Sequence of chain 1.A:
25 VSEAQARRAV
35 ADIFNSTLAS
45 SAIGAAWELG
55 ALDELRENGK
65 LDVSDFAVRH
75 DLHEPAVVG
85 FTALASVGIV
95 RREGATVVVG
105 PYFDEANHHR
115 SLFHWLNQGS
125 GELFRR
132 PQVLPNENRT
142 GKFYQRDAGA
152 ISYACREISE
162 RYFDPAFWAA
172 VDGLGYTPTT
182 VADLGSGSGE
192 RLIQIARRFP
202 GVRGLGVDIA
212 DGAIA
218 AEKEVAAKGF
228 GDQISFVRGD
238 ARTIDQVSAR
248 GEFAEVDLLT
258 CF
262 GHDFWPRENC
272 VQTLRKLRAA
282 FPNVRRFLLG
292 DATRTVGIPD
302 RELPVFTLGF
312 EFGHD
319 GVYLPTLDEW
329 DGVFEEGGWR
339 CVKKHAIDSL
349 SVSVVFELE

Binding-site contacts:
Ligand atom CA contacts residue PHE332 of chain 1.A at 4.5 Å (hydrophobic).
Ligand atom OA contacts residue PHE332 of chain 1.A at 3.3 Å.
Ligand atom CD2 contacts residue VAL340 of chain 1.A at 4.0 Å (hydrophobic).
Ligand atom O contacts residue LYS342 of chain 1.A at 3.2 Å.
Ligand atom CD1 contacts residue CYS339 of chain 1.A at 3.6 Å (hydrophobic).
Ligand atom CD2 contacts residue LYS342 of chain 1.A at 3.9 Å.
Ligand atom CG contacts residue CYS339 of chain 1.A at 2.6 Å (hydrophobic).
Ligand atom C contacts residue LYS342 of chain 1.A at 3.9 Å.
Ligand atom CE2 contacts residue LYS341 of chain 1.A at 4.2 Å.
Ligand atom CG contacts residue LYS342 of chain 1.A at 4.5 Å.
Ligand atom CB contacts residue PHE354 of chain 1.A at 4.2 Å (hydrophobic).
Ligand atom CE2 contacts residue VAL340 of chain 1.A at 3.9 Å (hydrophobic).
Ligand atom CA contacts residue CYS339 of chain 1.A at 2.9 Å (hydrophobic).
Ligand atom OA contacts residue ASP329 of chain 1.A at 3.3 Å (salt-bridge).
Ligand atom CE2 contacts residue CYS339 of chain 1.A at 4.1 Å (hydrophobic).
Ligand atom CA contacts residue ASP329 of chain 1.A at 3.2 Å.
Ligand atom CA contacts residue LYS342 of chain 1.A at 3.7 Å.
Ligand atom CA contacts residue PHE354 of chain 1.A at 3.9 Å (hydrophobic).
Ligand atom CZ contacts residue CYS339 of chain 1.A at 4.1 Å (hydrophobic).
Ligand atom CD2 contacts residue LYS341 of chain 1.A at 3.7 Å.
Ligand atom O contacts residue ASP329 of chain 1.A at 3.2 Å (salt-bridge).
Ligand atom CE1 contacts residue CYS339 of chain 1.A at 3.9 Å (hydrophobic).
Ligand atom CD2 contacts residue CYS339 of chain 1.A at 3.2 Å (hydrophobic).
Ligand atom C contacts residue CYS339 of chain 1.A at 4.2 Å (hydrophobic).
Ligand atom OA contacts residue CYS339 of chain 1.A at 3.3 Å (h-bond).
Ligand atom CB contacts residue LYS342 of chain 1.A at 4.2 Å.
Ligand atom OXT contacts residue ASP329 of chain 1.A at 3.3 Å (salt-bridge).
Ligand atom C contacts residue ASP329 of chain 1.A at 3.0 Å.
Ligand atom CB contacts residue CYS339 of chain 1.A at 1.6 Å (hydrophobic).
Ligand atom OA contacts residue PHE354 of chain 1.A at 4.0 Å.

The protein below binds the small molecule below.
Small molecule (SMILES): O=C(O)[C@H](O)Cc1ccccc1